Binding-site contacts:
Ligand atom C7 contacts residue THR1 of chain 1.H at 2.9 Å.
Ligand atom O13 contacts residue THR1 of chain 1.H at 3.7 Å.
Ligand atom C12 contacts residue GLY168 of chain 1.H at 3.5 Å.
Ligand atom C4 contacts residue ALA49 of chain 1.H at 3.5 Å (hydrophobic).
Ligand atom C42 contacts residue GLY47 of chain 1.H at 3.7 Å.
Ligand atom C9 contacts residue THR1 of chain 1.H at 1.4 Å.
Ligand atom N25 contacts residue THR21 of chain 1.H at 3.1 Å (h-bond).
Ligand atom C3 contacts residue CYS31 of chain 1.H at 3.7 Å (hydrophobic).
Ligand atom C11 contacts residue MES1 of chain 1.FA at 3.6 Å.
Ligand atom O21 contacts residue ALA46 of chain 1.H at 3.7 Å.
Ligand atom C27 contacts residue THR21 of chain 1.H at 3.6 Å.
Ligand atom O13 contacts residue MES1 of chain 1.FA at 2.9 Å (h-bond).
Ligand atom N28 contacts residue ASP125 of chain 1.I at 3.1 Å (salt-bridge).
Ligand atom C29 contacts residue GLU22 of chain 1.H at 3.7 Å.
Ligand atom C23 contacts residue GLY47 of chain 1.H at 3.7 Å.
Ligand atom C11 contacts residue SER129 of chain 1.H at 3.1 Å.
Ligand atom C8 contacts residue THR1 of chain 1.H at 2.4 Å.
Ligand atom O21 contacts residue MES1 of chain 1.FA at 2.4 Å (h-bond).
Ligand atom C11 contacts residue THR1 of chain 1.H at 1.5 Å.
Ligand atom C9 contacts residue MES1 of chain 1.FA at 3.5 Å.
Ligand atom O21 contacts residue THR1 of chain 1.H at 2.4 Å (h-bond).
Ligand atom C6 contacts residue LYS33 of chain 1.H at 3.8 Å.
Ligand atom C24 contacts residue GLY47 of chain 1.H at 3.5 Å.
Ligand atom O39 contacts residue ALA49 of chain 1.H at 3.1 Å (h-bond).
Ligand atom C3 contacts residue ALA49 of chain 1.H at 3.6 Å (hydrophobic).
Ligand atom C12 contacts residue THR1 of chain 1.H at 3.2 Å.
Ligand atom C10 contacts residue MES1 of chain 1.FA at 3.5 Å.
Ligand atom O21 contacts residue GLY47 of chain 1.H at 3.1 Å (h-bond).
Ligand atom C5 contacts residue ALA49 of chain 1.H at 3.7 Å (hydrophobic).
Ligand atom C12 contacts residue ARG19 of chain 1.H at 3.5 Å.
Ligand atom C33 contacts residue THR48 of chain 1.H at 3.7 Å.
Ligand atom N22 contacts residue GLY47 of chain 1.H at 2.9 Å (h-bond).
Ligand atom C10 contacts residue THR1 of chain 1.H at 2.5 Å.
Ligand atom O49 contacts residue THR21 of chain 1.H at 3.2 Å (h-bond).
Ligand atom O37 contacts residue GLU22 of chain 1.H at 3.2 Å (salt-bridge).
Ligand atom C4 contacts residue CYS31 of chain 1.H at 3.4 Å (hydrophobic).
Ligand atom C43 contacts residue THR48 of chain 1.H at 3.7 Å.
Ligand atom C11 contacts residue GLY168 of chain 1.H at 3.4 Å.
Ligand atom N22 contacts residue THR1 of chain 1.H at 3.7 Å.
Ligand atom C1 contacts residue GLY45 of chain 1.H at 3.6 Å.

Sequence of chain 1.I:
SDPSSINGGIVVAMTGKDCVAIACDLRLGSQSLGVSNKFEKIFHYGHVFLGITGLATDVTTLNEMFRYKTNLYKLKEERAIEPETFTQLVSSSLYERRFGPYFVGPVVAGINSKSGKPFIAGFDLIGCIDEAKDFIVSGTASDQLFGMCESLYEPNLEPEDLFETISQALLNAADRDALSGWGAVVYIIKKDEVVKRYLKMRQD

Sequence of chain 1.H:
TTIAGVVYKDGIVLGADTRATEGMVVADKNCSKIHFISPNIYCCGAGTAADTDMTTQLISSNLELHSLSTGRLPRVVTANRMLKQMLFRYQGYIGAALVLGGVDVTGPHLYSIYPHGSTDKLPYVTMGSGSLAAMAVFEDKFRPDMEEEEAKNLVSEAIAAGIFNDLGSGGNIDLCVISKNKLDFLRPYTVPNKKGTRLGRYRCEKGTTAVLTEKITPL

This protein binds this small molecule.
Small molecule (SMILES): COc1ccc(C[C@H](NC(=O)[C@H](C)NC(=O)CN2CCOCC2)C(=O)N[C@@H](Cc2ccccc2)[C@@H](O)C(C)(C)O)cc1